Sequence of chain 1.D:
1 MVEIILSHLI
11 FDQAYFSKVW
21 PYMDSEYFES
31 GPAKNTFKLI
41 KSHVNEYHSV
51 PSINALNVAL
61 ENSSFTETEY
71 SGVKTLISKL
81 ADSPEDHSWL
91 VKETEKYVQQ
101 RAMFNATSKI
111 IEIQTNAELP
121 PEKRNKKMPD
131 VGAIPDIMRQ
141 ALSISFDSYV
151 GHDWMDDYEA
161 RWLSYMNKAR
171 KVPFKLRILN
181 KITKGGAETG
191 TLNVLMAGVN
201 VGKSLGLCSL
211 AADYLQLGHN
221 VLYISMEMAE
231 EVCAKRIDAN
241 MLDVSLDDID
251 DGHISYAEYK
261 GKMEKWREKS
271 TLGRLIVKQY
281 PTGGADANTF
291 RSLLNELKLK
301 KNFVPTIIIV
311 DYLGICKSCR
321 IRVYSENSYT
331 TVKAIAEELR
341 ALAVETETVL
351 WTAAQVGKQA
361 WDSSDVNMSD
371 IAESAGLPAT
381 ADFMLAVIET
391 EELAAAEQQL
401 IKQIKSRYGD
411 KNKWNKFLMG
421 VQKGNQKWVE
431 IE

The protein below binds the small molecule below.
Small molecule (SMILES): Nc1ncnc2c1ncn2[C@@H]1O[C@H](COP(=O)(O)OP(=O)(O)OP(O)(O)=S)[C@@H](O)[C@H]1O

Sequence of chain 1.C:
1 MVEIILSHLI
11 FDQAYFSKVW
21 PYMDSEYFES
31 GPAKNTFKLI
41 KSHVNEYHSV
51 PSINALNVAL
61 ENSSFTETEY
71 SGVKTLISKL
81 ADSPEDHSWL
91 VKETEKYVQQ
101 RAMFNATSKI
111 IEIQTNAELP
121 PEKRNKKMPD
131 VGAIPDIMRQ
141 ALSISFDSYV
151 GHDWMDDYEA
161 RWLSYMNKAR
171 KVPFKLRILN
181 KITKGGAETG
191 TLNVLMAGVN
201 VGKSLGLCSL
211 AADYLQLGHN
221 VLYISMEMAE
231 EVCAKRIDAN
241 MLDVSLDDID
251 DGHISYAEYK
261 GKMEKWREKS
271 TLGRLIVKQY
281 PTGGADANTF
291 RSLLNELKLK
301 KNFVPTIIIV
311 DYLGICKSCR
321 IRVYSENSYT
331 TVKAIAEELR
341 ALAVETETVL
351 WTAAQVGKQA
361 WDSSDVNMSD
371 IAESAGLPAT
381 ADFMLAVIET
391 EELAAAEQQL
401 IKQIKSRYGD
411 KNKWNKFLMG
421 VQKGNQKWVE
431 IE

Binding-site contacts:
Ligand atom O1B contacts residue LYS203 of chain 1.D at 3.4 Å (salt-bridge).
Ligand atom O2G contacts residue ASN200 of chain 1.D at 2.7 Å (h-bond).
Ligand atom S1G contacts residue MG1 of chain 1.L at 3.1 Å.
Ligand atom C5' contacts residue LEU205 of chain 1.D at 3.6 Å (hydrophobic).
Ligand atom O1A contacts residue LYS203 of chain 1.D at 3.0 Å (salt-bridge).
Ligand atom O1B contacts residue ASN200 of chain 1.D at 3.0 Å.
Ligand atom PA contacts residue SER204 of chain 1.D at 3.5 Å.
Ligand atom O1B contacts residue GLY202 of chain 1.D at 3.4 Å (h-bond).
Ligand atom O3' contacts residue ASN200 of chain 1.D at 2.7 Å (h-bond).
Ligand atom O2' contacts residue LYS423 of chain 1.D at 3.4 Å.
Ligand atom O2G contacts residue ARG407 of chain 1.C at 2.7 Å (salt-bridge).
Ligand atom O3G contacts residue VAL199 of chain 1.D at 3.5 Å.
Ligand atom O1A contacts residue LEU205 of chain 1.D at 2.5 Å (h-bond).
Ligand atom PG contacts residue ASN200 of chain 1.D at 3.0 Å.
Ligand atom PB contacts residue SER204 of chain 1.D at 3.6 Å.
Ligand atom N6 contacts residue TYR408 of chain 1.C at 3.5 Å.
Ligand atom C1' contacts residue LYS423 of chain 1.D at 3.4 Å.
Ligand atom O3A contacts residue SER204 of chain 1.D at 3.4 Å.
Ligand atom O2G contacts residue LYS405 of chain 1.C at 3.3 Å.
Ligand atom S1G contacts residue GLU227 of chain 1.D at 3.3 Å (salt-bridge).
Ligand atom O2B contacts residue SER204 of chain 1.D at 2.6 Å (h-bond).
Ligand atom C2 contacts residue ASP410 of chain 1.C at 3.5 Å.
Ligand atom C5' contacts residue GLY202 of chain 1.D at 3.4 Å.
Ligand atom PB contacts residue MG1 of chain 1.L at 3.6 Å.
Ligand atom O4' contacts residue LYS423 of chain 1.D at 3.5 Å.
Ligand atom S1G contacts residue MET228 of chain 1.D at 3.5 Å.
Ligand atom N1 contacts residue GLY409 of chain 1.C at 3.0 Å.
Ligand atom N6 contacts residue GLY409 of chain 1.C at 3.4 Å (h-bond).
Ligand atom O2A contacts residue SER204 of chain 1.D at 3.3 Å.
Ligand atom N1 contacts residue ASP410 of chain 1.C at 3.5 Å (salt-bridge).
Ligand atom O2B contacts residue LYS203 of chain 1.D at 3.1 Å.
Ligand atom O3B contacts residue MET228 of chain 1.D at 3.5 Å.
Ligand atom PA contacts residue LEU205 of chain 1.D at 3.3 Å.
Ligand atom O3B contacts residue ASN200 of chain 1.D at 3.2 Å (h-bond).
Ligand atom O1A contacts residue SER204 of chain 1.D at 2.6 Å (h-bond).
Ligand atom O1B contacts residue VAL201 of chain 1.D at 3.4 Å (h-bond).
Ligand atom O1A contacts residue GLY202 of chain 1.D at 2.9 Å.
Ligand atom O2B contacts residue MG1 of chain 1.L at 2.4 Å.
Ligand atom O2A contacts residue LEU205 of chain 1.D at 3.2 Å (h-bond).
Ligand atom O3G contacts residue ASN200 of chain 1.D at 2.5 Å (h-bond).